Sequence of chain 3.A:
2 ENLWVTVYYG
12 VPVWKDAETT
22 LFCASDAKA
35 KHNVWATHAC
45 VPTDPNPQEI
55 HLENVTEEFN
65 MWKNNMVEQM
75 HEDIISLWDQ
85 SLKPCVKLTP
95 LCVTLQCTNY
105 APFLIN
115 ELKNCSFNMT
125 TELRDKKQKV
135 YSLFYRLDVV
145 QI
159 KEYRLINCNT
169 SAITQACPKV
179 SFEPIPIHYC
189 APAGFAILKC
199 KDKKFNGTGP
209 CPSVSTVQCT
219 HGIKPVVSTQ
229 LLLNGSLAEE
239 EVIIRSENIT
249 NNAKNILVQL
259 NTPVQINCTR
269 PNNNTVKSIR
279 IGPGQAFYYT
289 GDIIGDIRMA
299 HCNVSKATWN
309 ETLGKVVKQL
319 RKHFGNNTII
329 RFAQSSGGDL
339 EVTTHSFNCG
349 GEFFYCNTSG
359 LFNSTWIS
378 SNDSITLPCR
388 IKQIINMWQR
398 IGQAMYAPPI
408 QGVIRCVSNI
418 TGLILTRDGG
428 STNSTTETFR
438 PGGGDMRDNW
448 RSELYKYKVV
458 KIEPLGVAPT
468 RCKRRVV

The protein below binds the small molecule below.
Small molecule (SMILES): CC(=O)N[C@H]1[C@H](O[C@H]2[C@H](O)[C@@H](NC(C)=O)CO[C@@H]2CO)O[C@H](CO)[C@@H](O)[C@@H]1O

Binding-site contacts:
Ligand atom C2 contacts residue ASN355 of chain 3.A at 2.5 Å.
Ligand atom O5 contacts residue SER357 of chain 3.A at 3.4 Å (h-bond).
Ligand atom C4 contacts residue SER357 of chain 3.A at 4.5 Å.
Ligand atom O4 contacts residue GLN332 of chain 3.A at 4.3 Å.
Ligand atom O6 contacts residue SER357 of chain 3.A at 3.5 Å.
Ligand atom C3 contacts residue ASN355 of chain 3.A at 3.8 Å.
Ligand atom C6 contacts residue SER357 of chain 3.A at 4.2 Å.
Ligand atom C1 contacts residue ASN355 of chain 3.A at 1.4 Å.
Ligand atom O5 contacts residue ASN355 of chain 3.A at 2.4 Å (h-bond).
Ligand atom N2 contacts residue ASN355 of chain 3.A at 2.9 Å (h-bond).
Ligand atom C7 contacts residue ASN355 of chain 3.A at 3.6 Å.
Ligand atom O6 contacts residue GLN332 of chain 3.A at 3.5 Å (h-bond).
Ligand atom O7 contacts residue ASN355 of chain 3.A at 3.8 Å.
Ligand atom C5 contacts residue ASN355 of chain 3.A at 3.7 Å.
Ligand atom C1 contacts residue SER357 of chain 3.A at 3.3 Å.
Ligand atom C2 contacts residue SER357 of chain 3.A at 4.5 Å.
Ligand atom C5 contacts residue SER357 of chain 3.A at 3.4 Å.
Ligand atom C4 contacts residue ASN355 of chain 3.A at 4.3 Å.